Sequence of chain 2.C:
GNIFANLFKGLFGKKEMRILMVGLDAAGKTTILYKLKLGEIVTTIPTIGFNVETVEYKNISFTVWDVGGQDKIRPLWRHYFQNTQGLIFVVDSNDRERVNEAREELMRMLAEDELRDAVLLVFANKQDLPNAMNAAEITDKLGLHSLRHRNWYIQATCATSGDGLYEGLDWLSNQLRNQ

Binding-site contacts:
Ligand atom O6 contacts residue LYS127 of chain 2.C at 3.3 Å.
Ligand atom O2B contacts residue THR31 of chain 2.C at 2.7 Å (h-bond).
Ligand atom O2B contacts residue LYS30 of chain 2.C at 3.7 Å.
Ligand atom C5 contacts residue THR161 of chain 2.C at 3.6 Å.
Ligand atom O3A contacts residue ALA27 of chain 2.C at 3.5 Å.
Ligand atom PA contacts residue THR32 of chain 2.C at 3.6 Å.
Ligand atom N1 contacts residue ASP129 of chain 2.C at 2.8 Å (salt-bridge).
Ligand atom C4 contacts residue THR161 of chain 2.C at 3.6 Å.
Ligand atom C2 contacts residue ASP129 of chain 2.C at 3.7 Å.
Ligand atom C6 contacts residue LYS127 of chain 2.C at 3.5 Å.
Ligand atom O1B contacts residue ALA27 of chain 2.C at 3.7 Å.
Ligand atom N2 contacts residue LEU130 of chain 2.C at 3.6 Å.
Ligand atom N7 contacts residue ASN126 of chain 2.C at 3.1 Å (h-bond).
Ligand atom O6 contacts residue ASN126 of chain 2.C at 3.2 Å (h-bond).
Ligand atom PB contacts residue MG1 of chain 2.I at 3.2 Å.
Ligand atom O5' contacts residue THR32 of chain 2.C at 3.6 Å.
Ligand atom O1A contacts residue LYS30 of chain 2.C at 3.6 Å.
Ligand atom O1B contacts residue GLY29 of chain 2.C at 3.0 Å (h-bond).
Ligand atom O6 contacts residue ASP129 of chain 2.C at 3.5 Å (salt-bridge).
Ligand atom PB contacts residue LYS30 of chain 2.C at 3.6 Å.
Ligand atom O1B contacts residue LEU25 of chain 2.C at 3.7 Å.
Ligand atom C8 contacts residue THR32 of chain 2.C at 3.5 Å.
Ligand atom PB contacts residue ALA27 of chain 2.C at 3.6 Å.
Ligand atom O2B contacts residue MG1 of chain 2.I at 2.0 Å.
Ligand atom N7 contacts residue ALA160 of chain 2.C at 3.6 Å.
Ligand atom O1B contacts residue ALA28 of chain 2.C at 3.3 Å (h-bond).
Ligand atom C5' contacts residue ALA27 of chain 2.C at 3.6 Å (hydrophobic).
Ligand atom O6 contacts residue ALA160 of chain 2.C at 2.9 Å (h-bond).
Ligand atom O1A contacts residue THR31 of chain 2.C at 3.4 Å (h-bond).
Ligand atom O3B contacts residue MG1 of chain 2.I at 3.4 Å.
Ligand atom C2' contacts residue THR32 of chain 2.C at 3.6 Å.
Ligand atom O1B contacts residue LYS30 of chain 2.C at 2.8 Å (salt-bridge).
Ligand atom O3A contacts residue GLY29 of chain 2.C at 3.2 Å (h-bond).
Ligand atom C6 contacts residue ASP129 of chain 2.C at 3.7 Å.
Ligand atom N2 contacts residue ASP129 of chain 2.C at 3.0 Å (salt-bridge).
Ligand atom O4' contacts residue LYS127 of chain 2.C at 3.4 Å (salt-bridge).
Ligand atom O1A contacts residue THR32 of chain 2.C at 2.6 Å (h-bond).
Ligand atom O1A contacts residue GLY29 of chain 2.C at 3.2 Å.
Ligand atom O3B contacts residue ALA27 of chain 2.C at 2.9 Å (h-bond).
Ligand atom O6 contacts residue CYS159 of chain 2.C at 3.4 Å.

A small-molecule ligand and the protein it binds are described below.
Small molecule (SMILES): Nc1nc2c(ncn2[C@@H]2O[C@H](CO[P](=O)(O)OP(=O)(O)O)[C@@H](OP(=O)(O)O)[C@H]2O)c(=O)[nH]1